Binding-site contacts:
Ligand atom CB contacts residue MET100 of chain 1.C at 3.7 Å (hydrophobic).
Ligand atom C contacts residue ALA99 of chain 1.C at 3.0 Å (hydrophobic).
Ligand atom O contacts residue HIS124 of chain 1.C at 4.1 Å.
Ligand atom CB contacts residue ALA99 of chain 1.C at 3.9 Å (hydrophobic).
Ligand atom CB contacts residue GLY70 of chain 1.C at 3.2 Å.
Ligand atom CA contacts residue GLY70 of chain 1.C at 3.3 Å.
Ligand atom O contacts residue LEU127 of chain 1.C at 2.7 Å (h-bond).
Ligand atom C contacts residue LEU127 of chain 1.C at 3.6 Å (hydrophobic).
Ligand atom C contacts residue ILE72 of chain 1.C at 3.6 Å (hydrophobic).
Ligand atom O contacts residue MET100 of chain 1.C at 2.9 Å (h-bond).
Ligand atom N contacts residue ILE72 of chain 1.C at 3.6 Å.
Ligand atom O contacts residue GLY70 of chain 1.C at 3.0 Å (h-bond).
Ligand atom O contacts residue PRO126 of chain 1.C at 3.3 Å.
Ligand atom C contacts residue PRO126 of chain 1.C at 4.3 Å (hydrophobic).
Ligand atom CB contacts residue ILE72 of chain 1.C at 4.0 Å (hydrophobic).
Ligand atom O contacts residue VAL71 of chain 1.C at 3.6 Å.
Ligand atom CB contacts residue HIS124 of chain 1.C at 4.2 Å.
Ligand atom OXT contacts residue LEU127 of chain 1.C at 4.2 Å.
Ligand atom C contacts residue HIS124 of chain 1.C at 3.2 Å.
Ligand atom CA contacts residue LEU127 of chain 1.C at 3.5 Å (hydrophobic).
Ligand atom CA contacts residue ALA99 of chain 1.C at 3.9 Å (hydrophobic).
Ligand atom CA contacts residue HIS124 of chain 1.C at 3.5 Å.
Ligand atom C contacts residue MET100 of chain 1.C at 3.8 Å (hydrophobic).
Ligand atom OXT contacts residue HIS124 of chain 1.C at 2.6 Å (h-bond).
Ligand atom CA contacts residue MET100 of chain 1.C at 4.4 Å (hydrophobic).
Ligand atom CB contacts residue LEU127 of chain 1.C at 4.2 Å (hydrophobic).
Ligand atom O contacts residue ILE72 of chain 1.C at 3.0 Å (h-bond).
Ligand atom N contacts residue VAL71 of chain 1.C at 4.1 Å.
Ligand atom CA contacts residue VAL71 of chain 1.C at 4.1 Å (hydrophobic).
Ligand atom O contacts residue ALA98 of chain 1.C at 4.4 Å.
Ligand atom CB contacts residue LEU147 of chain 1.C at 3.7 Å (hydrophobic).
Ligand atom C contacts residue GLY70 of chain 1.C at 3.6 Å.
Ligand atom O contacts residue ALA99 of chain 1.C at 2.9 Å.
Ligand atom O contacts residue GLY69 of chain 1.C at 3.4 Å.
Ligand atom CA contacts residue ILE72 of chain 1.C at 3.6 Å (hydrophobic).
Ligand atom N contacts residue GLY70 of chain 1.C at 2.9 Å (h-bond).
Ligand atom OXT contacts residue ALA99 of chain 1.C at 3.2 Å.
Ligand atom CB contacts residue MET151 of chain 1.C at 3.8 Å (hydrophobic).
Ligand atom CB contacts residue VAL71 of chain 1.C at 4.0 Å (hydrophobic).
Ligand atom N contacts residue LEU127 of chain 1.C at 2.9 Å (h-bond).

This protein binds this small molecule.
Small molecule (SMILES): C[C@H](N)C(=O)N[C@@H](C)C(=O)N[C@@H](C)C(=O)N[C@@H](C)C(=O)O

Sequence of chain 1.C:
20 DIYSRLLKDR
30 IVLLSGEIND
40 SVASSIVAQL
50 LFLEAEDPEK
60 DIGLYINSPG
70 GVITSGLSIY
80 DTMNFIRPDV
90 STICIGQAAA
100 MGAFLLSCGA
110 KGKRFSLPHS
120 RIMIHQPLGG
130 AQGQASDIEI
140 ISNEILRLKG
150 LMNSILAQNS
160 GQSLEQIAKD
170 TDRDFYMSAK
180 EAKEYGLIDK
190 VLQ